Sequence of chain 2.B:
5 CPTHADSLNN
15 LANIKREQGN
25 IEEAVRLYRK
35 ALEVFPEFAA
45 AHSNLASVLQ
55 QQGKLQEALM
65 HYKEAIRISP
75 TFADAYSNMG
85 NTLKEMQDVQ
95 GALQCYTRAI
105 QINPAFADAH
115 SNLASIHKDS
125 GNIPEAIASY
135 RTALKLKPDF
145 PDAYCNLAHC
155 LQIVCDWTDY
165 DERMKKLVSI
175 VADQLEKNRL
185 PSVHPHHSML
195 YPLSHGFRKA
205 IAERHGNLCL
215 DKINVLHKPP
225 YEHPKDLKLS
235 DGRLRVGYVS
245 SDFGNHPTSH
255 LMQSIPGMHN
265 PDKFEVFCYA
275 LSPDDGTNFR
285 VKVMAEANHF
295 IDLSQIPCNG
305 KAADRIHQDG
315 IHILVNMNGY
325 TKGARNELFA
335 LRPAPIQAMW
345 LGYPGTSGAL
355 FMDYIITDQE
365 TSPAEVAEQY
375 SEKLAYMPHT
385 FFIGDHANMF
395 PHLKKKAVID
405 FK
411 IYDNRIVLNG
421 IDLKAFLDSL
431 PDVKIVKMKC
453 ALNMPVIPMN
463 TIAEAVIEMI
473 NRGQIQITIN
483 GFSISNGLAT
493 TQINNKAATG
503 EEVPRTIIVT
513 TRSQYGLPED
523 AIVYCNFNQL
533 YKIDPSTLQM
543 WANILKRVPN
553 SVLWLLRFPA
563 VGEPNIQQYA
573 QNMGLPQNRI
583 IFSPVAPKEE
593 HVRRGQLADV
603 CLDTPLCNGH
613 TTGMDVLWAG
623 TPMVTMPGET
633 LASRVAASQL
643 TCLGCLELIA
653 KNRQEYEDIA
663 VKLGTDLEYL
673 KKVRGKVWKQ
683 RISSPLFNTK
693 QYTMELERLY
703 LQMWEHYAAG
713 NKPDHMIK

Sequence of chain 2.C:
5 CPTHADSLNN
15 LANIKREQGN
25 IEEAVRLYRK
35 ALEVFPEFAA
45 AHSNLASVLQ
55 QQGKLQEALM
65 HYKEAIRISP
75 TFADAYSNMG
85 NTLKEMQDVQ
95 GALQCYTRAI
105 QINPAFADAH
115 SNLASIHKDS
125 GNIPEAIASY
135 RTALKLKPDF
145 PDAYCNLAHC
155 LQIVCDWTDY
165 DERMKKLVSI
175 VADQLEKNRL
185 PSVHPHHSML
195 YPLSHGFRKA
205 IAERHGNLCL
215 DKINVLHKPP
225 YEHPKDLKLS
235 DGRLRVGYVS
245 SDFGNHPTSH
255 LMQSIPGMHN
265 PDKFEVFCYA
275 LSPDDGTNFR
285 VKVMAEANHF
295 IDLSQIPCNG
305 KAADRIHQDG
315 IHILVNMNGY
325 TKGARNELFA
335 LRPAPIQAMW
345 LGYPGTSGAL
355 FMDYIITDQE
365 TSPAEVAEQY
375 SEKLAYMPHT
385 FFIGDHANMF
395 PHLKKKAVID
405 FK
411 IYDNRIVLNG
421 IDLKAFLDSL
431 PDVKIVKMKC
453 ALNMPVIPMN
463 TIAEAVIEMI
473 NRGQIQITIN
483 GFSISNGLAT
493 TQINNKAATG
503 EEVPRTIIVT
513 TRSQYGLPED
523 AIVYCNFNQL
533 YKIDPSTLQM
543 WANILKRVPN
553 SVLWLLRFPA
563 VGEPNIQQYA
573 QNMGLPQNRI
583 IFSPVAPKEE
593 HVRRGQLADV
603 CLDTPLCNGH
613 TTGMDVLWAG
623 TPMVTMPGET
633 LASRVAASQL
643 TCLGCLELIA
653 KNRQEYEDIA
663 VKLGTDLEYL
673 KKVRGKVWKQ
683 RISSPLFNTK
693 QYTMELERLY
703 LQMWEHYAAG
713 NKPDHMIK

Binding-site contacts:
Ligand atom O4 contacts residue ALA588 of chain 2.B at 3.1 Å (h-bond).
Ligand atom O2A contacts residue GLN531 of chain 2.B at 2.8 Å (h-bond).
Ligand atom O4 contacts residue ARG596 of chain 2.B at 2.9 Å (salt-bridge).
Ligand atom O2' contacts residue LYS590 of chain 2.B at 2.4 Å (salt-bridge).
Ligand atom C2B contacts residue LYS590 of chain 2.B at 3.5 Å.
Ligand atom O2B contacts residue THR613 of chain 2.B at 2.6 Å (h-bond).
Ligand atom N3 contacts residue HIS593 of chain 2.B at 3.3 Å.
Ligand atom O7' contacts residue HIS190 of chain 2.B at 3.1 Å (h-bond).
Ligand atom C4 contacts residue HIS593 of chain 2.B at 3.4 Å.
Ligand atom O4 contacts residue LEU558 of chain 2.B at 3.3 Å.
Ligand atom C3' contacts residue HIS612 of chain 2.B at 3.4 Å.
Ligand atom O2' contacts residue ASP617 of chain 2.B at 2.8 Å (salt-bridge).
Ligand atom C6' contacts residue THR252 of chain 2.B at 3.3 Å.
Ligand atom O3' contacts residue PRO348 of chain 2.B at 3.6 Å.
Ligand atom C4' contacts residue LEU345 of chain 2.B at 3.4 Å (hydrophobic).
Ligand atom O1' contacts residue THR613 of chain 2.B at 3.1 Å (h-bond).
Ligand atom C2 contacts residue ALA588 of chain 2.B at 3.5 Å (hydrophobic).
Ligand atom O2 contacts residue ALA588 of chain 2.B at 3.5 Å (h-bond).
Ligand atom O3B contacts residue LYS590 of chain 2.B at 2.7 Å (salt-bridge).
Ligand atom N3 contacts residue ALA588 of chain 2.B at 2.8 Å (h-bond).
Ligand atom N1 contacts residue HIS593 of chain 2.B at 3.6 Å (h-bond).
Ligand atom O4' contacts residue PHE386 of chain 2.B at 3.5 Å.
Ligand atom C8' contacts residue CYS609 of chain 2.B at 3.5 Å (hydrophobic).
Ligand atom O2' contacts residue HIS593 of chain 2.B at 3.1 Å (h-bond).
Ligand atom N2' contacts residue HIS612 of chain 2.B at 3.0 Å (h-bond).
Ligand atom O4' contacts residue LEU345 of chain 2.B at 2.5 Å (h-bond).
Ligand atom C6 contacts residue HIS593 of chain 2.B at 3.6 Å.
Ligand atom O3B contacts residue PRO251 of chain 2.B at 3.5 Å.
Ligand atom C5 contacts residue HIS593 of chain 2.B at 3.4 Å.
Ligand atom O6' contacts residue THR252 of chain 2.B at 2.5 Å (h-bond).
Ligand atom O1B contacts residue LYS534 of chain 2.B at 2.9 Å (salt-bridge).
Ligand atom O2 contacts residue LYS590 of chain 2.B at 3.5 Å.
Ligand atom C2B contacts residue HIS593 of chain 2.B at 3.5 Å.
Ligand atom C2B contacts residue ASP617 of chain 2.B at 3.5 Å.
Ligand atom O2B contacts residue THR614 of chain 2.B at 3.4 Å (h-bond).
Ligand atom O3' contacts residue HIS612 of chain 2.B at 3.0 Å (h-bond).
Ligand atom O4 contacts residue VAL587 of chain 2.B at 3.6 Å.
Ligand atom C4' contacts residue GLY346 of chain 2.B at 3.6 Å.
Ligand atom C5' contacts residue THR613 of chain 2.B at 3.3 Å.
Ligand atom O2B contacts residue HIS612 of chain 2.B at 2.9 Å (h-bond).

A protein and the small-molecule ligand that binds it are described below.
Small molecule (SMILES): CC(=O)N[C@@H]1[C@@H](O)[C@H](O)[C@@H](CO)S[C@@H]1OP(=O)(O)OP(=O)(O)OC[C@H]1O[C@@H](n2ccc(=O)[nH]c2=O)[C@H](O)[C@@H]1O